This small molecule binds to this protein.
Small molecule (SMILES): N[C@@H](Cc1c[nH]c2ccccc12)C(=O)O

Binding-site contacts:
Ligand atom CG contacts residue ARG448 of chain 1.C at 4.4 Å.
Ligand atom CZ2 contacts residue ILE442 of chain 1.C at 3.8 Å (hydrophobic).
Ligand atom CH2 contacts residue LEU174 of chain 1.C at 4.0 Å (hydrophobic).
Ligand atom OXT contacts residue GLU408 of chain 1.C at 3.6 Å.
Ligand atom O contacts residue GLU408 of chain 1.C at 3.4 Å (salt-bridge).
Ligand atom CE3 contacts residue LEU441 of chain 1.C at 3.8 Å (hydrophobic).
Ligand atom CG contacts residue ILE178 of chain 1.C at 3.8 Å (hydrophobic).
Ligand atom OXT contacts residue PHE406 of chain 1.C at 4.2 Å.
Ligand atom CD2 contacts residue LEU174 of chain 1.C at 4.3 Å (hydrophobic).
Ligand atom CH2 contacts residue VAL171 of chain 1.C at 4.0 Å (hydrophobic).
Ligand atom CH2 contacts residue LEU441 of chain 1.C at 3.6 Å (hydrophobic).
Ligand atom CB contacts residue ILE178 of chain 1.C at 3.5 Å (hydrophobic).
Ligand atom CZ3 contacts residue PHE406 of chain 1.C at 3.6 Å (hydrophobic).
Ligand atom NE1 contacts residue LEU441 of chain 1.C at 4.4 Å.
Ligand atom NE1 contacts residue ARG448 of chain 1.C at 3.2 Å (salt-bridge).
Ligand atom CZ2 contacts residue LEU441 of chain 1.C at 3.8 Å (hydrophobic).
Ligand atom CD2 contacts residue ILE178 of chain 1.C at 3.9 Å (hydrophobic).
Ligand atom CD2 contacts residue LEU441 of chain 1.C at 4.0 Å (hydrophobic).
Ligand atom C contacts residue GLU408 of chain 1.C at 3.8 Å.
Ligand atom O contacts residue ILE178 of chain 1.C at 4.3 Å.
Ligand atom OXT contacts residue ILE178 of chain 1.C at 4.2 Å.
Ligand atom CH2 contacts residue ILE442 of chain 1.C at 3.8 Å (hydrophobic).
Ligand atom CZ2 contacts residue LEU174 of chain 1.C at 3.5 Å (hydrophobic).
Ligand atom CZ2 contacts residue HIS445 of chain 1.C at 4.1 Å.
Ligand atom CZ3 contacts residue LEU441 of chain 1.C at 3.5 Å (hydrophobic).
Ligand atom C contacts residue ILE178 of chain 1.C at 4.2 Å (hydrophobic).
Ligand atom CE2 contacts residue ARG448 of chain 1.C at 4.5 Å.
Ligand atom O contacts residue HIS130 of chain 1.C at 4.4 Å.
Ligand atom CG contacts residue LEU441 of chain 1.C at 4.4 Å (hydrophobic).
Ligand atom CE2 contacts residue LEU174 of chain 1.C at 3.6 Å (hydrophobic).
Ligand atom CA contacts residue LEU441 of chain 1.C at 4.0 Å (hydrophobic).
Ligand atom NE1 contacts residue LEU174 of chain 1.C at 4.0 Å.
Ligand atom CE3 contacts residue PHE406 of chain 1.C at 3.7 Å (hydrophobic).
Ligand atom CE3 contacts residue ILE178 of chain 1.C at 3.9 Å (hydrophobic).
Ligand atom CD1 contacts residue ARG448 of chain 1.C at 3.2 Å.
Ligand atom OXT contacts residue HIS130 of chain 1.C at 4.5 Å.
Ligand atom CE2 contacts residue LEU441 of chain 1.C at 4.2 Å (hydrophobic).
Ligand atom NE1 contacts residue HIS445 of chain 1.C at 3.8 Å.
Ligand atom CE2 contacts residue HIS445 of chain 1.C at 4.3 Å.

Sequence of chain 1.C:
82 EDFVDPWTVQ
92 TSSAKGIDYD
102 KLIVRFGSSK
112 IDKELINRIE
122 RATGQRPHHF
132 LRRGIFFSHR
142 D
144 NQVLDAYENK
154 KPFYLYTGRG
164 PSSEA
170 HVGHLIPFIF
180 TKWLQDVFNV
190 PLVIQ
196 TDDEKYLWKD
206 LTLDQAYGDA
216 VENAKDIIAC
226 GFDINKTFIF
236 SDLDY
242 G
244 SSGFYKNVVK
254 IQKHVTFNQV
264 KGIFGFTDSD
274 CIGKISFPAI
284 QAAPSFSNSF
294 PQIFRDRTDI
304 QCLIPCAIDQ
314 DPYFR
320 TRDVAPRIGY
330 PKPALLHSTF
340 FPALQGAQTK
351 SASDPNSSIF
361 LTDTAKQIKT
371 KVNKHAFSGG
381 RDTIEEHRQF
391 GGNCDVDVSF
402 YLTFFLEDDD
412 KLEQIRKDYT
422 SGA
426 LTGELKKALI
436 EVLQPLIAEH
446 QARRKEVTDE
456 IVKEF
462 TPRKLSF